Sequence of chain 1.D:
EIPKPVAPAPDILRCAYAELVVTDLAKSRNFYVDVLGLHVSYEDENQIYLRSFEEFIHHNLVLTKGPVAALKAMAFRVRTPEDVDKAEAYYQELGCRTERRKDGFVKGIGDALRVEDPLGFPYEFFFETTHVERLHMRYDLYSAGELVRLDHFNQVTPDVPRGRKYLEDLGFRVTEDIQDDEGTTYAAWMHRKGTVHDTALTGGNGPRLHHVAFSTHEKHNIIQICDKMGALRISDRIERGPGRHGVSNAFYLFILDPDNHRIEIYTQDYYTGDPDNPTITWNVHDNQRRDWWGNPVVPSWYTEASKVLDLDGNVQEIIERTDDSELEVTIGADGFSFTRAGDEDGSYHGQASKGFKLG

Binding-site contacts:
Ligand atom O7 contacts residue TYR269 of chain 1.D at 3.4 Å.
Ligand atom C5 contacts residue VAL250 of chain 1.D at 3.2 Å (hydrophobic).
Ligand atom C3 contacts residue OXY1 of chain 1.X at 3.8 Å.
Ligand atom C2 contacts residue HIS248 of chain 1.D at 3.5 Å.
Ligand atom C6 contacts residue TRP192 of chain 1.D at 3.6 Å (hydrophobic).
Ligand atom O11 contacts residue HIS248 of chain 1.D at 3.0 Å (h-bond).
Ligand atom O11 contacts residue ARG293 of chain 1.D at 3.3 Å.
Ligand atom N9 contacts residue ARG293 of chain 1.D at 3.4 Å (salt-bridge).
Ligand atom C6 contacts residue VAL250 of chain 1.D at 3.7 Å (hydrophobic).
Ligand atom O8 contacts residue HIS214 of chain 1.D at 2.9 Å (h-bond).
Ligand atom O11 contacts residue ARG292 of chain 1.D at 3.3 Å (salt-bridge).
Ligand atom O8 contacts residue FE21 of chain 1.U at 2.1 Å.
Ligand atom O7 contacts residue HIS155 of chain 1.D at 3.1 Å (h-bond).
Ligand atom O10 contacts residue HIS248 of chain 1.D at 3.3 Å.
Ligand atom O8 contacts residue OXY1 of chain 1.X at 2.6 Å (h-bond).
Ligand atom O8 contacts residue PHE257 of chain 1.D at 3.5 Å.
Ligand atom C6 contacts residue OXY1 of chain 1.X at 3.8 Å.
Ligand atom C1 contacts residue TRP192 of chain 1.D at 3.7 Å (hydrophobic).
Ligand atom C6 contacts residue HIS248 of chain 1.D at 3.4 Å.
Ligand atom C2 contacts residue GLU267 of chain 1.D at 3.7 Å.
Ligand atom O7 contacts residue HIS200 of chain 1.D at 3.0 Å (h-bond).
Ligand atom O8 contacts residue GLU267 of chain 1.D at 3.2 Å (salt-bridge).
Ligand atom O10 contacts residue ARG243 of chain 1.D at 3.4 Å (salt-bridge).
Ligand atom C3 contacts residue HIS248 of chain 1.D at 3.3 Å.
Ligand atom C1 contacts residue GLU267 of chain 1.D at 3.6 Å.
Ligand atom C1 contacts residue FE21 of chain 1.U at 2.9 Å.
Ligand atom C1 contacts residue OXY1 of chain 1.X at 2.8 Å.
Ligand atom C4 contacts residue TRP192 of chain 1.D at 3.6 Å (hydrophobic).
Ligand atom O11 contacts residue VAL250 of chain 1.D at 3.6 Å.
Ligand atom C1 contacts residue HIS248 of chain 1.D at 3.4 Å.
Ligand atom N9 contacts residue HIS248 of chain 1.D at 3.1 Å (h-bond).
Ligand atom O10 contacts residue ARG293 of chain 1.D at 3.1 Å (salt-bridge).
Ligand atom C5 contacts residue HIS248 of chain 1.D at 3.3 Å.
Ligand atom C6 contacts residue SER251 of chain 1.D at 3.5 Å.
Ligand atom O7 contacts residue FE21 of chain 1.U at 2.2 Å.
Ligand atom C2 contacts residue FE21 of chain 1.U at 2.9 Å.
Ligand atom O7 contacts residue OXY1 of chain 1.X at 2.6 Å (h-bond).
Ligand atom O7 contacts residue GLU267 of chain 1.D at 3.1 Å (salt-bridge).
Ligand atom C4 contacts residue HIS248 of chain 1.D at 3.1 Å.
Ligand atom C2 contacts residue OXY1 of chain 1.X at 2.8 Å.

A protein and the small-molecule ligand that binds it are described below.
Small molecule (SMILES): O=[N+]([O-])c1ccc(O)c(O)c1